Sequence of chain 1.A:
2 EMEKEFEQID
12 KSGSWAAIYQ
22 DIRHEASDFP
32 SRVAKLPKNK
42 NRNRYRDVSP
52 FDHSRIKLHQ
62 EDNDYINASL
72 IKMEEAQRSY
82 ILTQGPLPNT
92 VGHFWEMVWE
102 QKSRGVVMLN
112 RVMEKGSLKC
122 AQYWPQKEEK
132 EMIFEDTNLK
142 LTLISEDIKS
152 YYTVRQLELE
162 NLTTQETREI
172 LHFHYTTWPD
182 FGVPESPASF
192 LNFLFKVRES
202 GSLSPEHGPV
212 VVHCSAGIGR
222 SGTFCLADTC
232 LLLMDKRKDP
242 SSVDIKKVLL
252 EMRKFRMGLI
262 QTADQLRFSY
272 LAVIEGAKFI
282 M

A protein and the small-molecule ligand that binds it are described below.
Small molecule (SMILES): O=C(O)c1csc(-c2cccs2)n1

Binding-site contacts:
Ligand atom C12 contacts residue ILE145 of chain 1.A at 3.9 Å (hydrophobic).
Ligand atom N08 contacts residue ILE145 of chain 1.A at 3.9 Å.
Ligand atom C11 contacts residue GLU170 of chain 1.A at 4.2 Å.
Ligand atom C12 contacts residue LEU158 of chain 1.A at 3.9 Å (hydrophobic).
Ligand atom C12 contacts residue GLU170 of chain 1.A at 3.0 Å.
Ligand atom S13 contacts residue GLU170 of chain 1.A at 3.4 Å.
Ligand atom C09 contacts residue GLN157 of chain 1.A at 4.5 Å.
Ligand atom C12 contacts residue GLU159 of chain 1.A at 3.7 Å.
Ligand atom C11 contacts residue GLU159 of chain 1.A at 3.1 Å.
Ligand atom C07 contacts residue ILE145 of chain 1.A at 3.6 Å (hydrophobic).
Ligand atom S06 contacts residue ILE145 of chain 1.A at 4.2 Å.
Ligand atom C12 contacts residue GLN157 of chain 1.A at 4.1 Å.
Ligand atom C04 contacts residue ILE145 of chain 1.A at 4.4 Å (hydrophobic).
Ligand atom C10 contacts residue GLU159 of chain 1.A at 3.9 Å.
Ligand atom C10 contacts residue ILE145 of chain 1.A at 3.9 Å (hydrophobic).
Ligand atom S13 contacts residue GLN157 of chain 1.A at 2.9 Å (h-bond).
Ligand atom S13 contacts residue ILE145 of chain 1.A at 3.9 Å.
Ligand atom C09 contacts residue ILE145 of chain 1.A at 3.6 Å (hydrophobic).
Ligand atom C11 contacts residue ILE145 of chain 1.A at 3.8 Å (hydrophobic).